Sequence of chain 1.C:
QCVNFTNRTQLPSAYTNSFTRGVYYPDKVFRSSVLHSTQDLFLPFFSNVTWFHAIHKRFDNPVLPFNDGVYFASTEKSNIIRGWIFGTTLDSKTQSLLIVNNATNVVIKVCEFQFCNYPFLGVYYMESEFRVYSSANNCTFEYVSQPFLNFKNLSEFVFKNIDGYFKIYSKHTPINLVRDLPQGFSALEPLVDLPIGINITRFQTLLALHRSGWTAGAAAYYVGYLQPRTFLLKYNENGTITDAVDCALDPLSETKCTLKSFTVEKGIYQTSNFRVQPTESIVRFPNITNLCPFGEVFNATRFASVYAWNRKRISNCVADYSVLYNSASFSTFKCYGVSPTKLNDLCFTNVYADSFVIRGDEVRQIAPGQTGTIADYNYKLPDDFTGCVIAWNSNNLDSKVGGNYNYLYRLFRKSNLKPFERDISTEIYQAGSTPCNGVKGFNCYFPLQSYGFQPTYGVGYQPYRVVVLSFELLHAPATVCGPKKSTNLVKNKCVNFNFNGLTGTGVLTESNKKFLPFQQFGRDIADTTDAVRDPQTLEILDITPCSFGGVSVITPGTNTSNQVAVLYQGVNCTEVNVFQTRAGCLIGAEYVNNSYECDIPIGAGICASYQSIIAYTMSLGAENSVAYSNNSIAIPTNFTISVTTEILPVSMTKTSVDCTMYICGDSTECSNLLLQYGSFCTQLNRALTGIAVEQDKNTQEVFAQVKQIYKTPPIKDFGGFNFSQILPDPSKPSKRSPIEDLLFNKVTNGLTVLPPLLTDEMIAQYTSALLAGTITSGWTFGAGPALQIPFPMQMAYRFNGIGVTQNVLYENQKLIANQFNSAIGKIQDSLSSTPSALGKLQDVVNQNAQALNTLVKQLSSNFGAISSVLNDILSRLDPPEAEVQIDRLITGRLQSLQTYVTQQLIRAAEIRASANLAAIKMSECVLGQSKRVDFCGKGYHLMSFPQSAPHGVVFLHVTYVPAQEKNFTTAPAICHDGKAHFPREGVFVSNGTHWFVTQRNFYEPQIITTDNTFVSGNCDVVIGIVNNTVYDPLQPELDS

Sequence of chain 1.B:
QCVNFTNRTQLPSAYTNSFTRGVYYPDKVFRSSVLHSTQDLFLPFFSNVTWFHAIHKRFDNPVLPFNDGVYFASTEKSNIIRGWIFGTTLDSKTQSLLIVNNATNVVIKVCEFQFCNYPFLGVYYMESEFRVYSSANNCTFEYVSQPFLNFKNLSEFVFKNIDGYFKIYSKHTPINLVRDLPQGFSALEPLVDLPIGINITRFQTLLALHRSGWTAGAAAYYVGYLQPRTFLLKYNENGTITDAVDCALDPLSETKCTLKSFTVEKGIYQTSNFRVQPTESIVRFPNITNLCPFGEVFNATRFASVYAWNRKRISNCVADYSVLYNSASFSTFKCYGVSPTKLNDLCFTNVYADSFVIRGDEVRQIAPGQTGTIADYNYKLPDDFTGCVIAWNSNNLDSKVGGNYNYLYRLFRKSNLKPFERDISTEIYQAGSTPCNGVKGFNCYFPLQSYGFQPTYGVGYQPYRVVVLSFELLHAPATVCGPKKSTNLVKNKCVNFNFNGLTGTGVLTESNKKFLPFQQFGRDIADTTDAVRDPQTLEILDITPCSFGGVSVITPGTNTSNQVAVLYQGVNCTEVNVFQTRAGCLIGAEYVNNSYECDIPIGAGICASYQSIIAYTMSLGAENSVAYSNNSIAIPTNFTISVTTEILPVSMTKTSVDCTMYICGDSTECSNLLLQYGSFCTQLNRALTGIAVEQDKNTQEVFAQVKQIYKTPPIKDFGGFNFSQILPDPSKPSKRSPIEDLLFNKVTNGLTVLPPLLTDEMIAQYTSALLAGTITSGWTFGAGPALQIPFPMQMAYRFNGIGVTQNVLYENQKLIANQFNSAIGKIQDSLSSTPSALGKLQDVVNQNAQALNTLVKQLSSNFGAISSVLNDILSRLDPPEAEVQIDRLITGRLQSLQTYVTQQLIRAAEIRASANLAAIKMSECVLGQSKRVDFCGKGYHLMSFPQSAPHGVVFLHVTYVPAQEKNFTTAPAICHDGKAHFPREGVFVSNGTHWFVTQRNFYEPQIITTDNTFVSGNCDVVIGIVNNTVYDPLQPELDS

Binding-site contacts:
Ligand atom C8 contacts residue LYS1073 of chain 1.B at 4.3 Å.
Ligand atom C8 contacts residue ASN1074 of chain 1.B at 4.3 Å.
Ligand atom C3 contacts residue ALA706 of chain 1.B at 4.4 Å (hydrophobic).
Ligand atom C8 contacts residue ALA706 of chain 1.B at 4.1 Å (hydrophobic).
Ligand atom O5 contacts residue ASN1074 of chain 1.B at 2.3 Å (h-bond).
Ligand atom C4 contacts residue ASN1074 of chain 1.B at 4.2 Å.
Ligand atom O7 contacts residue ALA706 of chain 1.B at 3.4 Å.
Ligand atom C3 contacts residue ASN1074 of chain 1.B at 3.8 Å.
Ligand atom O7 contacts residue SER704 of chain 1.B at 4.1 Å.
Ligand atom C1 contacts residue GLN895 of chain 1.C at 4.1 Å.
Ligand atom C7 contacts residue ALA706 of chain 1.B at 3.8 Å (hydrophobic).
Ligand atom C5 contacts residue ALA706 of chain 1.B at 3.7 Å (hydrophobic).
Ligand atom C7 contacts residue ASN1074 of chain 1.B at 3.6 Å.
Ligand atom C8 contacts residue GLU1072 of chain 1.B at 3.5 Å.
Ligand atom C6 contacts residue ALA706 of chain 1.B at 4.3 Å (hydrophobic).
Ligand atom N2 contacts residue ASN1074 of chain 1.B at 3.0 Å (h-bond).
Ligand atom C1 contacts residue ASN1074 of chain 1.B at 1.4 Å.
Ligand atom C4 contacts residue ALA706 of chain 1.B at 4.1 Å (hydrophobic).
Ligand atom C5 contacts residue ASN1074 of chain 1.B at 3.6 Å.
Ligand atom O4 contacts residue ALA706 of chain 1.B at 3.7 Å.
Ligand atom C2 contacts residue ASN1074 of chain 1.B at 2.5 Å.
Ligand atom O7 contacts residue ASN1074 of chain 1.B at 3.8 Å.

This protein binds this small molecule.
Small molecule (SMILES): CC(=O)N[C@H]1[C@H](O[C@H]2[C@H](O)[C@@H](NC(C)=O)CO[C@@H]2CO)O[C@H](CO)[C@@H](O)[C@@H]1O